Binding-site contacts:
Ligand atom C6 contacts residue NAD1 of chain 1.G at 3.7 Å.
Ligand atom C10 contacts residue ALA121 of chain 1.B at 3.5 Å (hydrophobic).
Ligand atom C15 contacts residue ALA121 of chain 1.B at 3.6 Å (hydrophobic).
Ligand atom C5 contacts residue NAD1 of chain 1.G at 3.3 Å.
Ligand atom C1 contacts residue TYR171 of chain 1.B at 3.8 Å (hydrophobic).
Ligand atom C9 contacts residue ALA123 of chain 1.B at 3.4 Å (hydrophobic).
Ligand atom C16 contacts residue ALA121 of chain 1.B at 3.3 Å (hydrophobic).
Ligand atom C15 contacts residue NAD1 of chain 1.G at 3.8 Å.
Ligand atom CL1 contacts residue TYR171 of chain 1.B at 3.5 Å.
Ligand atom C7 contacts residue VAL126 of chain 1.B at 3.8 Å (hydrophobic).
Ligand atom CL1 contacts residue PHE3 of chain 1.D at 3.5 Å.
Ligand atom C6 contacts residue ILE227 of chain 1.B at 4.0 Å (hydrophobic).
Ligand atom C4 contacts residue ILE227 of chain 1.B at 3.8 Å (hydrophobic).
Ligand atom C2 contacts residue TYR181 of chain 1.B at 3.4 Å (hydrophobic).
Ligand atom C8 contacts residue ALA123 of chain 1.B at 3.8 Å (hydrophobic).
Ligand atom C9 contacts residue ASN122 of chain 1.B at 3.8 Å.
Ligand atom O1 contacts residue TYR181 of chain 1.B at 2.5 Å (h-bond).
Ligand atom C4 contacts residue NAD1 of chain 1.G at 3.5 Å.
Ligand atom C8 contacts residue VAL126 of chain 1.B at 3.7 Å (hydrophobic).
Ligand atom C6 contacts residue TYR181 of chain 1.B at 4.0 Å (hydrophobic).
Ligand atom C14 contacts residue ALA223 of chain 1.B at 4.0 Å (hydrophobic).
Ligand atom C11 contacts residue ALA223 of chain 1.B at 3.9 Å (hydrophobic).
Ligand atom C3 contacts residue NAD1 of chain 1.G at 3.6 Å.
Ligand atom C1 contacts residue TYR181 of chain 1.B at 3.3 Å (hydrophobic).
Ligand atom C10 contacts residue ASN122 of chain 1.B at 3.6 Å.
Ligand atom C4 contacts residue ALA224 of chain 1.B at 3.8 Å (hydrophobic).
Ligand atom C5 contacts residue ILE227 of chain 1.B at 3.5 Å (hydrophobic).
Ligand atom C15 contacts residue ALA223 of chain 1.B at 3.5 Å (hydrophobic).
Ligand atom C10 contacts residue ALA123 of chain 1.B at 4.0 Å (hydrophobic).
Ligand atom C1 contacts residue NAD1 of chain 1.G at 3.6 Å.
Ligand atom O1 contacts residue MET185 of chain 1.B at 3.9 Å.
Ligand atom C16 contacts residue ALA223 of chain 1.B at 3.5 Å (hydrophobic).
Ligand atom O2 contacts residue NAD1 of chain 1.G at 3.4 Å.
Ligand atom C11 contacts residue ALA121 of chain 1.B at 3.8 Å (hydrophobic).
Ligand atom C5 contacts residue ILE4 of chain 1.D at 4.0 Å (hydrophobic).
Ligand atom C5 contacts residue ALA224 of chain 1.B at 4.0 Å (hydrophobic).
Ligand atom O3 contacts residue ALA123 of chain 1.B at 3.0 Å (h-bond).
Ligand atom C2 contacts residue NAD1 of chain 1.G at 3.6 Å.
Ligand atom O3 contacts residue ASN122 of chain 1.B at 2.9 Å (h-bond).
Ligand atom O1 contacts residue NAD1 of chain 1.G at 2.6 Å (h-bond).

Sequence of chain 1.B:
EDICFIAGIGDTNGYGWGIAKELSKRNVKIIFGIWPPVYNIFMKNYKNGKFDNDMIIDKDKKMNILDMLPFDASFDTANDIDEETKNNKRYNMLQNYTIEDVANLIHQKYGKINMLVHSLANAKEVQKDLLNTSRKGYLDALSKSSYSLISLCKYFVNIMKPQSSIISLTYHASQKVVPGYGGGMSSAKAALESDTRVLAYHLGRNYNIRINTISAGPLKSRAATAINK

Sequence of chain 1.D:
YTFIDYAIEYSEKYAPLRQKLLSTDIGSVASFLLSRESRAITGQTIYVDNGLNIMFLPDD

The protein below binds the small molecule below.
Small molecule (SMILES): Oc1ccc2cc(Oc3ccc(Cl)cc3O)ccc2c1